Sequence of chain 1.A:
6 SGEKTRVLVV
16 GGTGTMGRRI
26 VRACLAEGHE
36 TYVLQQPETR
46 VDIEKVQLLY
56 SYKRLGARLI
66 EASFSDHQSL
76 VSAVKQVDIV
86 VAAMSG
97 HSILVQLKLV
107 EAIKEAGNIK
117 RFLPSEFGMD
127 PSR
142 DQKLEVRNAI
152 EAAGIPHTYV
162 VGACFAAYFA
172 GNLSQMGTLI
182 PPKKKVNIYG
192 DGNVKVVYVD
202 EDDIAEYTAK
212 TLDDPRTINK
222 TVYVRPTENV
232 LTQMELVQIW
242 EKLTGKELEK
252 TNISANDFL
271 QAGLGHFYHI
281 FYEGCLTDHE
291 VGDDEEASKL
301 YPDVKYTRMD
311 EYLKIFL

This protein binds this small molecule.
Small molecule (SMILES): COc1cc(C[C@H](CO)[C@@H](CO)Cc2ccc(O)c(OC)c2)ccc1O

Binding-site contacts:
Ligand atom C19 contacts residue NDP1 of chain 1.H at 3.6 Å.
Ligand atom C07 contacts residue PHE170 of chain 1.A at 3.8 Å (hydrophobic).
Ligand atom C24 contacts residue MET177 of chain 1.A at 4.1 Å (hydrophobic).
Ligand atom C15 contacts residue NDP1 of chain 1.H at 3.3 Å.
Ligand atom C11 contacts residue HIS276 of chain 1.A at 3.7 Å.
Ligand atom O03 contacts residue GLY124 of chain 1.A at 3.8 Å.
Ligand atom C23 contacts residue GLY124 of chain 1.A at 4.1 Å.
Ligand atom C21 contacts residue NDP1 of chain 1.H at 3.8 Å.
Ligand atom C15 contacts residue PHE170 of chain 1.A at 4.0 Å (hydrophobic).
Ligand atom C24 contacts residue GLY178 of chain 1.A at 3.9 Å.
Ligand atom C22 contacts residue TYR169 of chain 1.A at 3.0 Å (hydrophobic).
Ligand atom C08 contacts residue PHE170 of chain 1.A at 3.8 Å (hydrophobic).
Ligand atom O06 contacts residue ASN173 of chain 1.A at 3.7 Å.
Ligand atom C25 contacts residue ILE280 of chain 1.A at 3.6 Å (hydrophobic).
Ligand atom C10 contacts residue PHE170 of chain 1.A at 3.6 Å (hydrophobic).
Ligand atom O03 contacts residue ILE280 of chain 1.A at 4.0 Å.
Ligand atom C13 contacts residue NDP1 of chain 1.H at 3.7 Å.
Ligand atom C25 contacts residue ALA164 of chain 1.A at 3.3 Å (hydrophobic).
Ligand atom O03 contacts residue ALA164 of chain 1.A at 3.8 Å.
Ligand atom O06 contacts residue THR179 of chain 1.A at 3.4 Å (h-bond).
Ligand atom O02 contacts residue NDP1 of chain 1.H at 3.7 Å.
Ligand atom C25 contacts residue CYS165 of chain 1.A at 3.8 Å (hydrophobic).
Ligand atom O03 contacts residue MET125 of chain 1.A at 3.5 Å (h-bond).
Ligand atom C17 contacts residue NDP1 of chain 1.H at 4.0 Å.
Ligand atom C25 contacts residue NDP1 of chain 1.H at 3.1 Å.
Ligand atom C18 contacts residue PHE170 of chain 1.A at 3.9 Å (hydrophobic).
Ligand atom O05 contacts residue GLY124 of chain 1.A at 3.4 Å.
Ligand atom O06 contacts residue GLN176 of chain 1.A at 3.7 Å.
Ligand atom C25 contacts residue PHE170 of chain 1.A at 4.0 Å (hydrophobic).
Ligand atom C09 contacts residue NDP1 of chain 1.H at 3.2 Å.
Ligand atom O06 contacts residue MET177 of chain 1.A at 3.6 Å.
Ligand atom C22 contacts residue ASN173 of chain 1.A at 3.5 Å.
Ligand atom O05 contacts residue MET125 of chain 1.A at 2.6 Å (h-bond).
Ligand atom O04 contacts residue GLY178 of chain 1.A at 3.7 Å.
Ligand atom C23 contacts residue MET125 of chain 1.A at 3.6 Å (hydrophobic).
Ligand atom C19 contacts residue MET125 of chain 1.A at 3.9 Å (hydrophobic).
Ligand atom C22 contacts residue GLN176 of chain 1.A at 4.0 Å.
Ligand atom O03 contacts residue NDP1 of chain 1.H at 3.4 Å (h-bond).
Ligand atom C18 contacts residue TYR169 of chain 1.A at 3.1 Å (hydrophobic).
Ligand atom O06 contacts residue GLY178 of chain 1.A at 2.9 Å (h-bond).